Sequence of chain 4.J:
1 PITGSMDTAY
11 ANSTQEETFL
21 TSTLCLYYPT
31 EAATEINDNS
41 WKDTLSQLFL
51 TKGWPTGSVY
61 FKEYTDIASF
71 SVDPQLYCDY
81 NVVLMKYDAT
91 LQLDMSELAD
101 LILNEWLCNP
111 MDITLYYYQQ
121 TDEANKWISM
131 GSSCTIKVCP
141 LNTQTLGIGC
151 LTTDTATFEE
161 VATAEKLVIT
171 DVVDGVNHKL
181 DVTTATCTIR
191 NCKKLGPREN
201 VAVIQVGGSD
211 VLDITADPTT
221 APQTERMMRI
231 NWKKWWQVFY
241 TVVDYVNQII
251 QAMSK

Binding-site contacts:
Ligand atom C2 contacts residue ASN12 of chain 4.J at 3.2 Å.
Ligand atom O5 contacts residue ASN12 of chain 4.J at 2.7 Å (h-bond).
Ligand atom C1 contacts residue ASN12 of chain 4.J at 2.1 Å.
Ligand atom N2 contacts residue ASN12 of chain 4.J at 3.8 Å.
Ligand atom C5 contacts residue ASN12 of chain 4.J at 4.1 Å.
Ligand atom O7 contacts residue ASN12 of chain 4.J at 3.7 Å.
Ligand atom C7 contacts residue ASN12 of chain 4.J at 3.9 Å.

This small molecule binds to this protein.
Small molecule (SMILES): CC(=O)N[C@H]1[C@H](O[C@H]2[C@H](O)[C@@H](NC(C)=O)CO[C@@H]2CO)O[C@H](CO)[C@@H](O)[C@@H]1O